Sequence of chain 1.G:
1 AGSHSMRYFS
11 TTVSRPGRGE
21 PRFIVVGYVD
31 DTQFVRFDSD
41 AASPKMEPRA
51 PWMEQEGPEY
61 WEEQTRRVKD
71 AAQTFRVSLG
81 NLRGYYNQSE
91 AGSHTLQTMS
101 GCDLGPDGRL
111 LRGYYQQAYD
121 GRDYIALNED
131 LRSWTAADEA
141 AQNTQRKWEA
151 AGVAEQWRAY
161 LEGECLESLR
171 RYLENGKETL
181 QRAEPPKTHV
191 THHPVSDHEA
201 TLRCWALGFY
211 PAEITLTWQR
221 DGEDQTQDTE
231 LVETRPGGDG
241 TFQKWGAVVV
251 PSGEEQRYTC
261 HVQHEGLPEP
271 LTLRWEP

A protein and the small-molecule ligand that binds it are described below.
Small molecule (SMILES): CC[C@H](C)[C@H](NC(=O)[C@H](C)NC(=O)CNC(=O)CN)C(=O)N[C@@H](CO)C(=O)O

Binding-site contacts:
Ligand atom C contacts residue THR74 of chain 1.G at 3.6 Å.
Ligand atom CG2 contacts residue THR74 of chain 1.G at 3.8 Å.
Ligand atom CA contacts residue THR74 of chain 1.G at 3.7 Å.
Ligand atom N contacts residue SER78 of chain 1.G at 2.9 Å (h-bond).
Ligand atom O contacts residue ASP70 of chain 1.G at 3.3 Å (salt-bridge).
Ligand atom OG contacts residue SER78 of chain 1.G at 3.6 Å (h-bond).
Ligand atom C contacts residue THR144 of chain 1.G at 3.3 Å.
Ligand atom CG2 contacts residue ASN81 of chain 1.G at 3.6 Å.
Ligand atom N contacts residue MYR1 of chain 1.BC at 1.4 Å.
Ligand atom CD1 contacts residue VAL77 of chain 1.G at 3.6 Å (hydrophobic).
Ligand atom C contacts residue TYR85 of chain 1.G at 3.3 Å (hydrophobic).
Ligand atom C contacts residue TRP148 of chain 1.G at 3.7 Å (hydrophobic).
Ligand atom CG2 contacts residue VAL77 of chain 1.G at 3.5 Å (hydrophobic).
Ligand atom O contacts residue THR74 of chain 1.G at 3.1 Å (h-bond).
Ligand atom N contacts residue TRP148 of chain 1.G at 3.8 Å.
Ligand atom CA contacts residue SER78 of chain 1.G at 3.6 Å.
Ligand atom OG contacts residue GLN117 of chain 1.G at 3.3 Å (h-bond).
Ligand atom OXT contacts residue LYS147 of chain 1.G at 3.6 Å.
Ligand atom C contacts residue SER78 of chain 1.G at 3.8 Å.
Ligand atom O contacts residue LYS147 of chain 1.G at 2.9 Å (salt-bridge).
Ligand atom C contacts residue ASP70 of chain 1.G at 3.7 Å.
Ligand atom CB contacts residue SER78 of chain 1.G at 3.6 Å.
Ligand atom C contacts residue TRP148 of chain 1.G at 3.6 Å (hydrophobic).
Ligand atom CG1 contacts residue THR74 of chain 1.G at 3.6 Å.
Ligand atom O contacts residue TRP148 of chain 1.G at 3.1 Å (h-bond).
Ligand atom O contacts residue THR74 of chain 1.G at 3.2 Å.
Ligand atom CB contacts residue THR144 of chain 1.G at 3.5 Å.
Ligand atom CA contacts residue MYR1 of chain 1.BC at 2.4 Å.
Ligand atom C contacts residue LYS147 of chain 1.G at 3.7 Å.
Ligand atom OXT contacts residue THR144 of chain 1.G at 2.5 Å (h-bond).
Ligand atom CA contacts residue SER78 of chain 1.G at 3.9 Å.
Ligand atom CB contacts residue TRP148 of chain 1.G at 3.6 Å (hydrophobic).
Ligand atom O contacts residue TYR85 of chain 1.G at 3.1 Å (h-bond).
Ligand atom CA contacts residue THR144 of chain 1.G at 3.4 Å.
Ligand atom C contacts residue MYR1 of chain 1.BC at 3.5 Å.
Ligand atom CG2 contacts residue SER78 of chain 1.G at 3.4 Å.
Ligand atom O contacts residue TRP148 of chain 1.G at 3.7 Å.
Ligand atom O contacts residue ASN81 of chain 1.G at 3.1 Å (h-bond).
Ligand atom CB contacts residue VAL153 of chain 1.G at 3.6 Å (hydrophobic).
Ligand atom OXT contacts residue TYR85 of chain 1.G at 2.8 Å (h-bond).